Binding-site contacts:
Ligand atom O6 contacts residue ASN724 of chain 1.A at 3.1 Å (h-bond).
Ligand atom C6 contacts residue ASN724 of chain 1.A at 3.7 Å.
Ligand atom O5 contacts residue ASN724 of chain 1.A at 2.1 Å (h-bond).
Ligand atom C5 contacts residue ASN724 of chain 1.A at 3.2 Å.
Ligand atom N2 contacts residue ASN724 of chain 1.A at 3.4 Å (h-bond).
Ligand atom C2 contacts residue ASN724 of chain 1.A at 2.9 Å.
Ligand atom C4 contacts residue ASN724 of chain 1.A at 4.3 Å.
Ligand atom C1 contacts residue ASN724 of chain 1.A at 1.5 Å.
Ligand atom C3 contacts residue ASN724 of chain 1.A at 3.9 Å.
Ligand atom C7 contacts residue ASN724 of chain 1.A at 4.4 Å.

Sequence of chain 1.A:
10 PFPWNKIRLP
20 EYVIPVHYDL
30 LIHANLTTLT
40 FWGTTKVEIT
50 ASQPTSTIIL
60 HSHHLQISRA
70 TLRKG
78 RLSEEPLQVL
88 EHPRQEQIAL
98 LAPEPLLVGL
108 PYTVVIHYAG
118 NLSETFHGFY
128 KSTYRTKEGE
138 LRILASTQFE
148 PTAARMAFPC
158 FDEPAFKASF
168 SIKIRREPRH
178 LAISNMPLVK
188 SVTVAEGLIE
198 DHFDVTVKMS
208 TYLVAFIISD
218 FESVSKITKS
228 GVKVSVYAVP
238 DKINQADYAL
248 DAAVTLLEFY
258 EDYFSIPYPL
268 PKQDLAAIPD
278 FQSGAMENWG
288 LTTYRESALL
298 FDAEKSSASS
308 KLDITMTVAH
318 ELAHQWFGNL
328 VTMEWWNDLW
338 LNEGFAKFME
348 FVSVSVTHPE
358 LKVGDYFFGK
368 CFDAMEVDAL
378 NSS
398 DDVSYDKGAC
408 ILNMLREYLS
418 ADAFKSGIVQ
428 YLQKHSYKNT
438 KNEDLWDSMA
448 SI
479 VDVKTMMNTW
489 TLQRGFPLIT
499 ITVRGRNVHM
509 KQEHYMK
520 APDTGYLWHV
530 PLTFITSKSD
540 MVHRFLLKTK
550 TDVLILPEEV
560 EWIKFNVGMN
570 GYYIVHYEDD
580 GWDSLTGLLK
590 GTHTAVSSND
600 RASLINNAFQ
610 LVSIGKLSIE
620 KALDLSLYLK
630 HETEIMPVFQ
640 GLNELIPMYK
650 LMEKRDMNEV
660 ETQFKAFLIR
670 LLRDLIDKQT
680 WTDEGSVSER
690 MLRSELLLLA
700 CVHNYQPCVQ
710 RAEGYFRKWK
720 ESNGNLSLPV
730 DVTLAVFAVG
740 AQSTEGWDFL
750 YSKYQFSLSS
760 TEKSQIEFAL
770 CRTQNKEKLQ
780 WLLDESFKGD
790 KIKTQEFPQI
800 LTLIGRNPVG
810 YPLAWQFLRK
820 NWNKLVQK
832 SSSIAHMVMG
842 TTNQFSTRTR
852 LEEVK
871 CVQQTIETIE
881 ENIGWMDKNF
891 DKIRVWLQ

A protein and the small-molecule ligand that binds it are described below.
Small molecule (SMILES): CC(=O)N[C@@H]1[C@@H](O)[C@H](O)[C@@H](CO)O[C@H]1O